Binding-site contacts:
Ligand atom O1B contacts residue TYR251 of chain 1.I at 2.8 Å (h-bond).
Ligand atom O7 contacts residue LYS52 of chain 1.J at 3.7 Å.
Ligand atom C3 contacts residue LYS52 of chain 1.J at 3.9 Å.
Ligand atom O3 contacts residue SER51 of chain 1.J at 3.8 Å.
Ligand atom O2 contacts residue SER51 of chain 1.J at 3.7 Å.
Ligand atom C1 contacts residue ASN250 of chain 1.I at 3.6 Å.
Ligand atom N5 contacts residue HIS248 of chain 1.I at 3.9 Å.
Ligand atom O3 contacts residue PHE50 of chain 1.J at 3.8 Å.
Ligand atom C6 contacts residue ASN250 of chain 1.I at 3.5 Å.
Ligand atom C4 contacts residue HIS248 of chain 1.I at 3.9 Å.
Ligand atom O2 contacts residue LYS52 of chain 1.J at 3.2 Å (salt-bridge).
Ligand atom C1 contacts residue TYR251 of chain 1.I at 3.6 Å (hydrophobic).
Ligand atom C2 contacts residue SER51 of chain 1.J at 3.5 Å.
Ligand atom C10 contacts residue GLN107 of chain 1.I at 3.7 Å.
Ligand atom C10 contacts residue LEU39 of chain 1.I at 3.8 Å (hydrophobic).
Ligand atom O8 contacts residue ASN250 of chain 1.I at 3.4 Å (h-bond).
Ligand atom O6 contacts residue TYR251 of chain 1.I at 3.6 Å.
Ligand atom O4 contacts residue GLY108 of chain 1.I at 2.7 Å (h-bond).
Ligand atom C11 contacts residue TYR42 of chain 1.I at 3.6 Å (hydrophobic).
Ligand atom O4 contacts residue HIS248 of chain 1.I at 3.5 Å.
Ligand atom O10 contacts residue GLN107 of chain 1.I at 3.4 Å (h-bond).
Ligand atom O4 contacts residue PHE50 of chain 1.J at 3.7 Å.
Ligand atom O4 contacts residue SER51 of chain 1.J at 3.6 Å.
Ligand atom O10 contacts residue LYS52 of chain 1.J at 3.8 Å.
Ligand atom C5 contacts residue ASN250 of chain 1.I at 3.5 Å.
Ligand atom N5 contacts residue ASN250 of chain 1.I at 2.9 Å (h-bond).
Ligand atom C11 contacts residue HIS248 of chain 1.I at 3.6 Å.
Ligand atom C11 contacts residue VAL256 of chain 1.I at 3.8 Å (hydrophobic).
Ligand atom O9 contacts residue LEU39 of chain 1.I at 3.6 Å.
Ligand atom O1A contacts residue TYR251 of chain 1.I at 3.7 Å.
Ligand atom O1A contacts residue ASN250 of chain 1.I at 3.1 Å.
Ligand atom O4 contacts residue GLN107 of chain 1.I at 3.6 Å.
Ligand atom C4 contacts residue GLY108 of chain 1.I at 3.2 Å.
Ligand atom O10 contacts residue LEU39 of chain 1.I at 3.8 Å.
Ligand atom C3 contacts residue GLY108 of chain 1.I at 3.6 Å.
Ligand atom C2 contacts residue LYS52 of chain 1.J at 3.7 Å.
Ligand atom C11 contacts residue LEU39 of chain 1.I at 3.8 Å (hydrophobic).
Ligand atom O1B contacts residue ASN250 of chain 1.I at 3.6 Å.
Ligand atom O3 contacts residue LYS52 of chain 1.J at 3.3 Å (salt-bridge).
Ligand atom C4 contacts residue ASN250 of chain 1.I at 3.5 Å.

Sequence of chain 1.J:
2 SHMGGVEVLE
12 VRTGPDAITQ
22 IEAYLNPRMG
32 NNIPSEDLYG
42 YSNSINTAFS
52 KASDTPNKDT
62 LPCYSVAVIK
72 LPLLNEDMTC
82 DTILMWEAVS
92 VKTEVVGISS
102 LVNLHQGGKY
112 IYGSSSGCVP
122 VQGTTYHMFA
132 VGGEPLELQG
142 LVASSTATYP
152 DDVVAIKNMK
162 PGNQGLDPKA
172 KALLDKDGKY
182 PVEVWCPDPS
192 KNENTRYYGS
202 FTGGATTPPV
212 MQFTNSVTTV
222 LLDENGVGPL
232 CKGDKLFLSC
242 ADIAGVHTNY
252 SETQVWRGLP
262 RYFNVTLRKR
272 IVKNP

A small-molecule ligand and the protein it binds are described below.
Small molecule (SMILES): CC(=O)N[C@H]1[C@H]([C@H](O)[C@H](O)CO)O[C@@](O[C@H]2[C@@H](O)[C@@H](CO)O[C@@H](O[C@H]3[C@H](O)[C@@H](O)[C@H](O)O[C@@H]3CO)[C@@H]2O)(C(=O)O)C[C@@H]1O

Sequence of chain 1.I:
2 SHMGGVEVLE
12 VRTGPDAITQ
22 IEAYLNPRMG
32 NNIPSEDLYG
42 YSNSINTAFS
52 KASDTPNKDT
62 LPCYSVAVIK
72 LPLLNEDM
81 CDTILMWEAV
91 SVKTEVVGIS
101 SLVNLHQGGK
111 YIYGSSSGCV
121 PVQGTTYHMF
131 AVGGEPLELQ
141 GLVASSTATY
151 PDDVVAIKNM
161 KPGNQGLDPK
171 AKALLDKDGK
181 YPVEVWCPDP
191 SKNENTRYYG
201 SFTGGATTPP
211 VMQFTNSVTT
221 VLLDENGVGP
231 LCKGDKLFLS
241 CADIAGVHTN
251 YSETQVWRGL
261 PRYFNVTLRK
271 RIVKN